Sequence of chain 34.A:
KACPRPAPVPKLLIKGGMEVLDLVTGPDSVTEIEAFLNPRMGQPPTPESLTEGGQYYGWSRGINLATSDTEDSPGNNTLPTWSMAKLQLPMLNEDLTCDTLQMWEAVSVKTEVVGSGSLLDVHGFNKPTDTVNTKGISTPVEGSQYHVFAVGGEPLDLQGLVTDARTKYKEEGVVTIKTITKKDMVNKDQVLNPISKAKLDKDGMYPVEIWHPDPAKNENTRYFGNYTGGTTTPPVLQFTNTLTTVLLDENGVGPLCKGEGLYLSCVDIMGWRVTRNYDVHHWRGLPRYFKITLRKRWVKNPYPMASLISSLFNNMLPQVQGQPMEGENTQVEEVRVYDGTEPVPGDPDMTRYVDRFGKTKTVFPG

Sequence of chain 34.B:
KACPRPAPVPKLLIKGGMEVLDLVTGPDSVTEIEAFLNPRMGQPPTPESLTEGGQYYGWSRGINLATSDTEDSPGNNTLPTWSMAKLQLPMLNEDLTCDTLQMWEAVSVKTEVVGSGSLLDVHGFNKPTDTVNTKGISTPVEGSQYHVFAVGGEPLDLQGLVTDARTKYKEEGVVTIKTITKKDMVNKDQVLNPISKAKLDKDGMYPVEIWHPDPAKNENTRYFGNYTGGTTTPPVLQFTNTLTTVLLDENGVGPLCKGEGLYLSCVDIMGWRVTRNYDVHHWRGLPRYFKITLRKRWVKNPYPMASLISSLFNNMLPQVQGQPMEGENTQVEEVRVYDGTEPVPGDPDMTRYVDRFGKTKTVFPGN

This small molecule binds to this protein.
Small molecule (SMILES): CC(=O)N[C@H]1[C@H]([C@H](O)[C@H](O)CO)O[C@@](O[C@H]2[C@@H](O)[C@@H](CO)O[C@@H](O[C@H]3[C@H](O)[C@@H](O)[C@H](O)O[C@@H]3CO)[C@@H]2O)(C(=O)O)C[C@@H]1O

Binding-site contacts:
Ligand atom O1A contacts residue TYR72 of chain 34.A at 3.7 Å.
Ligand atom O1B contacts residue TYR72 of chain 34.A at 4.1 Å.
Ligand atom C3 contacts residue GLY78 of chain 34.A at 4.2 Å.
Ligand atom C1 contacts residue ARG77 of chain 34.A at 3.5 Å.
Ligand atom O4 contacts residue ASN80 of chain 34.A at 4.1 Å.
Ligand atom C6 contacts residue ASN93 of chain 34.A at 3.1 Å.
Ligand atom O4 contacts residue VAL296 of chain 34.A at 3.7 Å.
Ligand atom O4 contacts residue ILE79 of chain 34.A at 3.7 Å.
Ligand atom C3 contacts residue GLY78 of chain 34.A at 3.7 Å.
Ligand atom C4 contacts residue GLY78 of chain 34.A at 3.6 Å.
Ligand atom C1 contacts residue GLY78 of chain 34.A at 4.2 Å.
Ligand atom C3 contacts residue HIS298 of chain 34.A at 4.1 Å.
Ligand atom O4 contacts residue THR291 of chain 34.A at 3.5 Å.
Ligand atom C1 contacts residue TYR72 of chain 34.A at 4.1 Å (hydrophobic).
Ligand atom O6 contacts residue ASN93 of chain 34.A at 2.9 Å (h-bond).
Ligand atom N5 contacts residue TYR72 of chain 34.A at 2.9 Å (h-bond).
Ligand atom C6 contacts residue THR94 of chain 34.A at 3.9 Å.
Ligand atom O1A contacts residue GLY78 of chain 34.A at 3.4 Å (h-bond).
Ligand atom O10 contacts residue ASN293 of chain 34.A at 4.3 Å.
Ligand atom O8 contacts residue TYR72 of chain 34.A at 3.9 Å.
Ligand atom C6 contacts residue TYR72 of chain 34.A at 3.9 Å (hydrophobic).
Ligand atom C11 contacts residue ASP85 of chain 34.B at 3.5 Å.
Ligand atom C2 contacts residue GLY78 of chain 34.A at 4.1 Å.
Ligand atom O1B contacts residue ARG77 of chain 34.A at 3.0 Å (salt-bridge).
Ligand atom C5 contacts residue ASN93 of chain 34.A at 3.6 Å.
Ligand atom C11 contacts residue TYR72 of chain 34.A at 3.9 Å (hydrophobic).
Ligand atom C5 contacts residue TYR72 of chain 34.A at 3.7 Å (hydrophobic).
Ligand atom C3 contacts residue VAL296 of chain 34.A at 3.4 Å (hydrophobic).
Ligand atom C3 contacts residue ARG77 of chain 34.A at 3.8 Å.
Ligand atom C4 contacts residue HIS298 of chain 34.A at 3.6 Å.
Ligand atom O1A contacts residue ARG77 of chain 34.A at 3.1 Å.
Ligand atom O8 contacts residue ARG77 of chain 34.A at 3.3 Å (salt-bridge).
Ligand atom O4 contacts residue TYR72 of chain 34.A at 4.2 Å.
Ligand atom C4 contacts residue VAL296 of chain 34.A at 4.2 Å (hydrophobic).
Ligand atom C4 contacts residue ARG77 of chain 34.A at 4.3 Å.
Ligand atom C10 contacts residue TYR72 of chain 34.A at 3.8 Å (hydrophobic).
Ligand atom O4 contacts residue GLY78 of chain 34.A at 3.3 Å.
Ligand atom O4 contacts residue HIS298 of chain 34.A at 2.7 Å (h-bond).
Ligand atom C4 contacts residue TYR72 of chain 34.A at 3.7 Å (hydrophobic).
Ligand atom O3 contacts residue GLY78 of chain 34.A at 3.6 Å.